Sequence of chain 1.A:
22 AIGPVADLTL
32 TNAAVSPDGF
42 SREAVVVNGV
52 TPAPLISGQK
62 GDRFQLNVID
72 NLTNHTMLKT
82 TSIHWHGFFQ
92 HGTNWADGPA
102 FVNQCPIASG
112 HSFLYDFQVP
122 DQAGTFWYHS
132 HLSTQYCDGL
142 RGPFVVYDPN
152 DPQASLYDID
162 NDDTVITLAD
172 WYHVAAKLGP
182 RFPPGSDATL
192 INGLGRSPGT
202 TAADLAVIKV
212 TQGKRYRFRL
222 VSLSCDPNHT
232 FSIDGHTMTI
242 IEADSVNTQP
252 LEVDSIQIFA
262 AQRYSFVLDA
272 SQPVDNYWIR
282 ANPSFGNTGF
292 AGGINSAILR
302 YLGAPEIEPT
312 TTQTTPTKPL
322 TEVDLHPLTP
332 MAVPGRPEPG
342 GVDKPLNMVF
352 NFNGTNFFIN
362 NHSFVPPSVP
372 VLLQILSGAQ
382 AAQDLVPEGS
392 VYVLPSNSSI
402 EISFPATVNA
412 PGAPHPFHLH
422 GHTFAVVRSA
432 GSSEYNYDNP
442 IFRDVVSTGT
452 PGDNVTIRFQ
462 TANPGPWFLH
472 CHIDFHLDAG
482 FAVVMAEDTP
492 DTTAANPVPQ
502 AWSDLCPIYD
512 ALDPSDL

Binding-site contacts:
Ligand atom O6 contacts residue ALA176 of chain 1.B at 3.6 Å.
Ligand atom C2 contacts residue LEU179 of chain 1.B at 4.2 Å (hydrophobic).
Ligand atom O6 contacts residue MET78 of chain 1.B at 3.1 Å (h-bond).
Ligand atom O7 contacts residue ASN75 of chain 1.B at 4.0 Å.
Ligand atom O7 contacts residue HIS174 of chain 1.B at 4.3 Å.
Ligand atom C6 contacts residue ALA176 of chain 1.B at 3.4 Å (hydrophobic).
Ligand atom C6 contacts residue THR77 of chain 1.B at 4.0 Å.
Ligand atom C7 contacts residue HIS174 of chain 1.B at 3.9 Å.
Ligand atom O5 contacts residue GLU44 of chain 1.B at 4.3 Å.
Ligand atom C6 contacts residue LEU179 of chain 1.B at 3.8 Å (hydrophobic).
Ligand atom O5 contacts residue THR77 of chain 1.B at 4.0 Å.
Ligand atom C4 contacts residue ASN75 of chain 1.B at 4.1 Å.
Ligand atom N2 contacts residue ASN75 of chain 1.B at 2.9 Å (h-bond).
Ligand atom C2 contacts residue GLU44 of chain 1.B at 4.2 Å.
Ligand atom C8 contacts residue ALA176 of chain 1.B at 3.5 Å (hydrophobic).
Ligand atom O6 contacts residue GLU44 of chain 1.B at 3.7 Å.
Ligand atom C2 contacts residue ASN75 of chain 1.B at 2.4 Å.
Ligand atom O5 contacts residue MET78 of chain 1.B at 3.4 Å.
Ligand atom C3 contacts residue ASN75 of chain 1.B at 3.8 Å.
Ligand atom C1 contacts residue ASN75 of chain 1.B at 1.4 Å.
Ligand atom C8 contacts residue GLU44 of chain 1.B at 4.2 Å.
Ligand atom C5 contacts residue LEU179 of chain 1.B at 4.3 Å (hydrophobic).
Ligand atom O7 contacts residue LEU179 of chain 1.B at 3.2 Å.
Ligand atom C7 contacts residue ASN75 of chain 1.B at 3.7 Å.
Ligand atom C1 contacts residue THR77 of chain 1.B at 4.0 Å.
Ligand atom O7 contacts residue GLU44 of chain 1.B at 3.6 Å.
Ligand atom C5 contacts residue THR77 of chain 1.B at 3.9 Å.
Ligand atom O4 contacts residue LEU179 of chain 1.B at 3.7 Å.
Ligand atom C8 contacts residue HIS174 of chain 1.B at 3.3 Å.
Ligand atom O5 contacts residue ASN75 of chain 1.B at 2.2 Å (h-bond).
Ligand atom C6 contacts residue MET78 of chain 1.B at 3.8 Å (hydrophobic).
Ligand atom C8 contacts residue VAL175 of chain 1.B at 4.0 Å (hydrophobic).
Ligand atom C5 contacts residue ASN75 of chain 1.B at 3.5 Å.
Ligand atom C7 contacts residue ALA176 of chain 1.B at 3.7 Å (hydrophobic).
Ligand atom C8 contacts residue ARG43 of chain 1.B at 3.6 Å.
Ligand atom C7 contacts residue VAL175 of chain 1.B at 4.3 Å (hydrophobic).
Ligand atom C1 contacts residue MET78 of chain 1.B at 4.2 Å (hydrophobic).
Ligand atom O7 contacts residue ALA176 of chain 1.B at 3.0 Å (h-bond).
Ligand atom O7 contacts residue VAL175 of chain 1.B at 3.8 Å.
Ligand atom C7 contacts residue LEU179 of chain 1.B at 4.2 Å (hydrophobic).

Sequence of chain 1.B:
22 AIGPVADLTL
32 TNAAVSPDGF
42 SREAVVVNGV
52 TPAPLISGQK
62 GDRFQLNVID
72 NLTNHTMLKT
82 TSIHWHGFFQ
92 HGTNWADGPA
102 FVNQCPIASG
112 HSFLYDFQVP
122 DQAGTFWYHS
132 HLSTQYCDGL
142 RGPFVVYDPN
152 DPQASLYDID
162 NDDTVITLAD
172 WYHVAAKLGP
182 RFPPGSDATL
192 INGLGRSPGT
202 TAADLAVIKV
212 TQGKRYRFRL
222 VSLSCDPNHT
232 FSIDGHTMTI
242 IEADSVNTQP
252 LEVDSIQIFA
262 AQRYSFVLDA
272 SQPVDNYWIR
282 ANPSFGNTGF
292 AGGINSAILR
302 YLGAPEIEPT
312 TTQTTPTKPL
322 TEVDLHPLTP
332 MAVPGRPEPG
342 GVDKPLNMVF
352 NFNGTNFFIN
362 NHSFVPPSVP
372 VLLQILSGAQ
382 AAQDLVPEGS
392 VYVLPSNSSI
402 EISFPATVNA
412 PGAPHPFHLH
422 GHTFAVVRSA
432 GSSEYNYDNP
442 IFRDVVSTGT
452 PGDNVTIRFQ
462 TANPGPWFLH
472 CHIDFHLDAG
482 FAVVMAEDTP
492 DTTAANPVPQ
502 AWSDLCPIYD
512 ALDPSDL

A protein and the small-molecule ligand that binds it are described below.
Small molecule (SMILES): CC(=O)N[C@H]1[C@H](O[C@H]2[C@H](O)[C@@H](NC(C)=O)CO[C@@H]2CO)O[C@H](CO)[C@@H](O[C@@H]2O[C@H](CO)[C@@H](O)[C@H](O)[C@@H]2O)[C@@H]1O